Sequence of chain 1.B:
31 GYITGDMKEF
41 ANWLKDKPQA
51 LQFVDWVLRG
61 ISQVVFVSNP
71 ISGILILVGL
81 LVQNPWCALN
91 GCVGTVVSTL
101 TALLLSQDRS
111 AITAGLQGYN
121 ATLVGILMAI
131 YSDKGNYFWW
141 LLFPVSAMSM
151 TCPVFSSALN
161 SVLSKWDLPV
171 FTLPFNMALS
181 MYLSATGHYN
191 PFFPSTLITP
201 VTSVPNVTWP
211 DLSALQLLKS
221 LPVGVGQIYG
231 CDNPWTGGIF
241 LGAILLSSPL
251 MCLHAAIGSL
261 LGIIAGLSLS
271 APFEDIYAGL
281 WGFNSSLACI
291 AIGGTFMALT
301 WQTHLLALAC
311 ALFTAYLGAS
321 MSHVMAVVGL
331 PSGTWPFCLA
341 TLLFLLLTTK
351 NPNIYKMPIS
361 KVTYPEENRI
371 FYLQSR

A protein and the small-molecule ligand that binds it are described below.
Small molecule (SMILES): OC[C@H]1O[C@@H](O)[C@H](O)[C@@H](O)[C@@H]1O

Binding-site contacts:
Ligand atom C4 contacts residue TYR137 of chain 1.B at 4.2 Å (hydrophobic).
Ligand atom O3 contacts residue TRP139 of chain 1.B at 3.3 Å (h-bond).
Ligand atom C1 contacts residue TYR137 of chain 1.B at 4.4 Å (hydrophobic).
Ligand atom C2 contacts residue TYR137 of chain 1.B at 4.1 Å (hydrophobic).
Ligand atom C4 contacts residue TRP139 of chain 1.B at 3.9 Å (hydrophobic).
Ligand atom C3 contacts residue TRP139 of chain 1.B at 4.4 Å (hydrophobic).
Ligand atom C6 contacts residue TYR137 of chain 1.B at 4.0 Å (hydrophobic).
Ligand atom O3 contacts residue TYR137 of chain 1.B at 4.5 Å.
Ligand atom O5 contacts residue TYR137 of chain 1.B at 4.2 Å.
Ligand atom O1 contacts residue TYR137 of chain 1.B at 4.1 Å.
Ligand atom O6 contacts residue TYR137 of chain 1.B at 4.4 Å.
Ligand atom O4 contacts residue TRP139 of chain 1.B at 3.7 Å.